Binding-site contacts:
Ligand atom C3 contacts residue NAG1 of chain 1.GA at 3.8 Å.
Ligand atom C3 contacts residue NAG2 of chain 1.GA at 4.3 Å.
Ligand atom O5 contacts residue SER355 of chain 1.N at 3.9 Å.
Ligand atom C6 contacts residue SER355 of chain 1.N at 4.5 Å.
Ligand atom O6 contacts residue NAG1 of chain 1.FA at 3.4 Å.
Ligand atom C3 contacts residue ASN353 of chain 1.N at 3.8 Å.
Ligand atom C8 contacts residue NAG1 of chain 1.FA at 3.6 Å.
Ligand atom C2 contacts residue NAG1 of chain 1.GA at 4.0 Å.
Ligand atom N2 contacts residue ASN353 of chain 1.N at 3.0 Å (h-bond).
Ligand atom O7 contacts residue NAG2 of chain 1.GA at 4.4 Å.
Ligand atom N2 contacts residue NAG1 of chain 1.GA at 3.2 Å (h-bond).
Ligand atom O3 contacts residue NAG2 of chain 1.GA at 3.3 Å.
Ligand atom C1 contacts residue ASN353 of chain 1.N at 1.4 Å.
Ligand atom C5 contacts residue SER355 of chain 1.N at 4.1 Å.
Ligand atom O5 contacts residue ASN353 of chain 1.N at 2.2 Å (h-bond).
Ligand atom C6 contacts residue NAG1 of chain 1.FA at 3.7 Å.
Ligand atom O4 contacts residue NAG1 of chain 1.GA at 4.0 Å.
Ligand atom O6 contacts residue ASN353 of chain 1.N at 4.2 Å.
Ligand atom C8 contacts residue NAG1 of chain 1.GA at 3.8 Å.
Ligand atom O6 contacts residue SER355 of chain 1.N at 4.2 Å.
Ligand atom C4 contacts residue ASN353 of chain 1.N at 4.1 Å.
Ligand atom O4 contacts residue NAG2 of chain 1.GA at 4.3 Å.
Ligand atom O3 contacts residue NAG1 of chain 1.GA at 3.8 Å.
Ligand atom C5 contacts residue NAG2 of chain 1.GA at 4.4 Å.
Ligand atom C7 contacts residue ASN353 of chain 1.N at 3.6 Å.
Ligand atom C7 contacts residue NAG1 of chain 1.GA at 3.3 Å.
Ligand atom C1 contacts residue SER355 of chain 1.N at 3.7 Å.
Ligand atom O6 contacts residue NAG2 of chain 1.GA at 3.1 Å (h-bond).
Ligand atom O6 contacts residue BMA3 of chain 1.GA at 3.9 Å.
Ligand atom O7 contacts residue ASN353 of chain 1.N at 3.8 Å.
Ligand atom C2 contacts residue ASN353 of chain 1.N at 2.4 Å.
Ligand atom C1 contacts residue NAG1 of chain 1.GA at 3.7 Å.
Ligand atom C1 contacts residue BMA3 of chain 1.GA at 4.4 Å.
Ligand atom O5 contacts residue NAG2 of chain 1.GA at 3.9 Å.
Ligand atom O7 contacts residue NAG1 of chain 1.GA at 2.4 Å (h-bond).
Ligand atom C5 contacts residue ASN353 of chain 1.N at 3.6 Å.
Ligand atom C6 contacts residue NAG2 of chain 1.GA at 3.8 Å.
Ligand atom C6 contacts residue BMA3 of chain 1.GA at 4.2 Å.

The protein below binds the small molecule below.
Small molecule (SMILES): CC(=O)N[C@H]1[C@H](O[C@H]2[C@H](O)[C@@H](NC(C)=O)CO[C@@H]2CO)O[C@H](CO)[C@@H](O[C@@H]2O[C@H](CO)[C@@H](O)[C@H](O)[C@@H]2O)[C@@H]1O

Sequence of chain 1.N:
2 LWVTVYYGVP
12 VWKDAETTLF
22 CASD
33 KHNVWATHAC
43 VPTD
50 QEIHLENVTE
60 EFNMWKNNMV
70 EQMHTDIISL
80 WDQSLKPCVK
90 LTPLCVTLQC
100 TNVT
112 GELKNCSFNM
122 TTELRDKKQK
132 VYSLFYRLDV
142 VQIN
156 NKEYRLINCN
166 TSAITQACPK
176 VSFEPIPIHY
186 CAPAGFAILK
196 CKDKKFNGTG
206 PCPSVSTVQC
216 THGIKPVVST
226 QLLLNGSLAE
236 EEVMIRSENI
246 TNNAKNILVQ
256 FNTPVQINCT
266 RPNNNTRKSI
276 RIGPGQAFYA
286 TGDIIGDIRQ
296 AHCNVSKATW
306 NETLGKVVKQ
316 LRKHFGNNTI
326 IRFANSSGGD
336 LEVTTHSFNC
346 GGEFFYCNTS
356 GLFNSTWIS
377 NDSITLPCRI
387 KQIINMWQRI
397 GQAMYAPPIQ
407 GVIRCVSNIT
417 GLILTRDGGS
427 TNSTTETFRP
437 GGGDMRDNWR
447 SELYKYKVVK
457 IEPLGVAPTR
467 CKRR